Sequence of chain 1.B:
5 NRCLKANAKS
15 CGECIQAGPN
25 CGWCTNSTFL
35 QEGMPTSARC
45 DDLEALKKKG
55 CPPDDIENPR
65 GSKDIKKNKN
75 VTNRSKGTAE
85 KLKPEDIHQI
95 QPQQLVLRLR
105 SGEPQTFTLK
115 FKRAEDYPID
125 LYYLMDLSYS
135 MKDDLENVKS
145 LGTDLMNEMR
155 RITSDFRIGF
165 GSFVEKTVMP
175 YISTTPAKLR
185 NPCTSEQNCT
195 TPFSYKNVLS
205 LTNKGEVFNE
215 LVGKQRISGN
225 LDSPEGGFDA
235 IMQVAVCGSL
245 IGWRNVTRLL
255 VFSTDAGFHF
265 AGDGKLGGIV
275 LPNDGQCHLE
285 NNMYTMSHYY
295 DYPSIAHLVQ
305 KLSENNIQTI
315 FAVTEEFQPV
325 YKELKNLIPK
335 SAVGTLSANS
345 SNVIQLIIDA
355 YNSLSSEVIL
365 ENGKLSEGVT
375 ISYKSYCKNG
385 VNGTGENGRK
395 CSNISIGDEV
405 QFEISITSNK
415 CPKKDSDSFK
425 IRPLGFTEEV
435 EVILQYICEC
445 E

Binding-site contacts:
Ligand atom O5 contacts residue ASN397 of chain 1.B at 2.4 Å (h-bond).
Ligand atom C3 contacts residue ASN397 of chain 1.B at 3.8 Å.
Ligand atom N2 contacts residue ASN397 of chain 1.B at 2.9 Å (h-bond).
Ligand atom C1 contacts residue ASN397 of chain 1.B at 1.4 Å.
Ligand atom C2 contacts residue ASN397 of chain 1.B at 2.5 Å.
Ligand atom O6 contacts residue LYS382 of chain 1.B at 2.6 Å (salt-bridge).
Ligand atom C7 contacts residue ASN397 of chain 1.B at 3.2 Å.
Ligand atom C6 contacts residue LYS382 of chain 1.B at 4.0 Å.
Ligand atom C4 contacts residue ASN397 of chain 1.B at 4.3 Å.
Ligand atom O7 contacts residue ASN397 of chain 1.B at 2.8 Å (h-bond).
Ligand atom C5 contacts residue ASN397 of chain 1.B at 3.7 Å.

The protein below binds the small molecule below.
Small molecule (SMILES): CC(=O)N[C@H]1[C@H](O[C@H]2[C@H](O)[C@@H](NC(C)=O)CO[C@@H]2CO)O[C@H](CO)[C@@H](O)[C@@H]1O